This small molecule binds to this protein.
Small molecule (SMILES): CC[C@H](C)[C@H](NC(=O)CN)C(=O)N[C@@H](CC1=CN=C2C=CC=CC12)C(=O)NCC(=O)N[C@@H](Cc1ccccc1)C(=O)N[C@H](C(=O)N[C@@H](Cc1ccccc1)C(=O)N[C@H](C(=O)N[C@@H](CC(C)C)C(=O)O)[C@@H](C)O)C(C)C

Binding-site contacts:
Ligand atom O contacts residue HIS70 of chain 1.A at 3.2 Å.
Ligand atom CA contacts residue ASP77 of chain 1.A at 3.5 Å.
Ligand atom CZ3 contacts residue LEU156 of chain 1.A at 3.5 Å (hydrophobic).
Ligand atom CG1 contacts residue GLU63 of chain 1.A at 3.6 Å.
Ligand atom CD2 contacts residue TYR116 of chain 1.A at 3.5 Å (hydrophobic).
Ligand atom CD2 contacts residue LEU81 of chain 1.A at 3.5 Å (hydrophobic).
Ligand atom CA contacts residue GLU63 of chain 1.A at 3.5 Å.
Ligand atom CD1 contacts residue TRP147 of chain 1.A at 3.4 Å (hydrophobic).
Ligand atom CB contacts residue ASP77 of chain 1.A at 3.4 Å.
Ligand atom CA contacts residue TYR7 of chain 1.A at 3.4 Å (hydrophobic).
Ligand atom CB contacts residue TYR99 of chain 1.A at 3.4 Å (hydrophobic).
Ligand atom O contacts residue TYR159 of chain 1.A at 2.8 Å (h-bond).
Ligand atom CG2 contacts residue TYR7 of chain 1.A at 3.3 Å (hydrophobic).
Ligand atom CD2 contacts residue ASP77 of chain 1.A at 3.5 Å.
Ligand atom CA contacts residue TYR171 of chain 1.A at 3.5 Å (hydrophobic).
Ligand atom N contacts residue TYR171 of chain 1.A at 2.6 Å (h-bond).
Ligand atom OXT contacts residue THR143 of chain 1.A at 3.2 Å (h-bond).
Ligand atom CD2 contacts residue VAL152 of chain 1.A at 3.6 Å (hydrophobic).
Ligand atom O contacts residue THR73 of chain 1.A at 3.6 Å.
Ligand atom CB contacts residue TYR99 of chain 1.A at 3.4 Å (hydrophobic).
Ligand atom CD1 contacts residue VAL67 of chain 1.A at 3.5 Å (hydrophobic).
Ligand atom CA contacts residue LYS66 of chain 1.A at 3.6 Å.
Ligand atom O contacts residue LYS66 of chain 1.A at 2.9 Å (salt-bridge).
Ligand atom O contacts residue TRP167 of chain 1.A at 3.7 Å.
Ligand atom C contacts residue ASP77 of chain 1.A at 3.6 Å.
Ligand atom CA contacts residue TRP167 of chain 1.A at 3.5 Å (hydrophobic).
Ligand atom N contacts residue TRP167 of chain 1.A at 3.3 Å.
Ligand atom N contacts residue LYS66 of chain 1.A at 3.6 Å (salt-bridge).
Ligand atom N contacts residue GLU63 of chain 1.A at 3.0 Å (salt-bridge).
Ligand atom CG1 contacts residue HIS70 of chain 1.A at 3.3 Å.
Ligand atom N contacts residue TYR99 of chain 1.A at 3.0 Å (h-bond).
Ligand atom CZ2 contacts residue LEU156 of chain 1.A at 3.6 Å (hydrophobic).
Ligand atom CE3 contacts residue LEU156 of chain 1.A at 3.6 Å (hydrophobic).
Ligand atom O contacts residue TRP147 of chain 1.A at 2.9 Å (h-bond).
Ligand atom CH2 contacts residue LEU156 of chain 1.A at 3.6 Å (hydrophobic).
Ligand atom N contacts residue ASP77 of chain 1.A at 2.8 Å (salt-bridge).
Ligand atom N contacts residue TYR7 of chain 1.A at 2.9 Å (h-bond).
Ligand atom CG1 contacts residue LYS66 of chain 1.A at 3.6 Å.
Ligand atom CD1 contacts residue LYS66 of chain 1.A at 3.6 Å.
Ligand atom C contacts residue TYR7 of chain 1.A at 3.5 Å (hydrophobic).

Sequence of chain 1.A:
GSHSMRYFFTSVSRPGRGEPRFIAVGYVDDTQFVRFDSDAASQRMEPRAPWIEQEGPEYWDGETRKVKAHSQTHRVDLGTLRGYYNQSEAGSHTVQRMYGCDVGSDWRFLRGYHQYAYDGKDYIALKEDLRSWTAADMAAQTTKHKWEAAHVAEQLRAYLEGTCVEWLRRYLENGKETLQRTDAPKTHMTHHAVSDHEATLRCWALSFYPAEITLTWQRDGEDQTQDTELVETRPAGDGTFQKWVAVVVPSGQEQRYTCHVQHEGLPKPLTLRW